Sequence of chain 1.A:
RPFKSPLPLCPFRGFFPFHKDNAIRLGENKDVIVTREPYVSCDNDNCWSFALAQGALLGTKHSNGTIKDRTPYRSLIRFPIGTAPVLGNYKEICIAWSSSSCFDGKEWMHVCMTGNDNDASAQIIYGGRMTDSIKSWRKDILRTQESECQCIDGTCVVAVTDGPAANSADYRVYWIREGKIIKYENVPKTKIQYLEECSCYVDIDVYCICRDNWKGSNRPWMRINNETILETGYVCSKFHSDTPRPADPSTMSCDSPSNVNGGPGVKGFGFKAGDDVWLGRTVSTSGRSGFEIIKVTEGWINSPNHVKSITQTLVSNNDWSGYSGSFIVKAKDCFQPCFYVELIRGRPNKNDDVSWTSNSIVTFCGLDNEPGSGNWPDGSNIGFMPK

This protein binds this small molecule.
Small molecule (SMILES): CC(=O)N[C@H]1[C@H](O[C@H]2[C@H](O)[C@@H](NC(C)=O)CO[C@@H]2CO[C@@H]2O[C@@H](C)[C@@H](O)[C@@H](O)[C@@H]2O)O[C@H](CO)[C@@H](O)[C@@H]1O

Sequence of chain 4.A:
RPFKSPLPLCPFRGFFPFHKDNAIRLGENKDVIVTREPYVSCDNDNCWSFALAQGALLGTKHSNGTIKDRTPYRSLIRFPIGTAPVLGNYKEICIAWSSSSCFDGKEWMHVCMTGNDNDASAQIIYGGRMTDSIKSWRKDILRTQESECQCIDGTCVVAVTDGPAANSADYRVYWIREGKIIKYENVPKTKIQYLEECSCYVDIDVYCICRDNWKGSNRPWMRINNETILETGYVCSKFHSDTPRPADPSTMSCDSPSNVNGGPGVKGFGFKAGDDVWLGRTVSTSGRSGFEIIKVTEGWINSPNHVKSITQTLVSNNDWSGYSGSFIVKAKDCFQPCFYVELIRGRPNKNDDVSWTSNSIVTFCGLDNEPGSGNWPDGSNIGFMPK

Binding-site contacts:
Ligand atom O5 contacts residue ASN64 of chain 1.A at 2.4 Å (h-bond).
Ligand atom O3 contacts residue PHE384 of chain 4.A at 3.8 Å.
Ligand atom O7 contacts residue ASN64 of chain 1.A at 3.6 Å.
Ligand atom C2 contacts residue ASN64 of chain 1.A at 2.4 Å.
Ligand atom O4 contacts residue ASN381 of chain 4.A at 4.5 Å.
Ligand atom C3 contacts residue ASN64 of chain 1.A at 3.7 Å.
Ligand atom C1 contacts residue SER355 of chain 1.A at 4.1 Å.
Ligand atom C8 contacts residue SER355 of chain 1.A at 3.9 Å.
Ligand atom C3 contacts residue PHE384 of chain 4.A at 4.3 Å (hydrophobic).
Ligand atom C7 contacts residue SER355 of chain 1.A at 4.0 Å.
Ligand atom N2 contacts residue ASN64 of chain 1.A at 2.8 Å (h-bond).
Ligand atom C4 contacts residue PHE384 of chain 4.A at 4.3 Å (hydrophobic).
Ligand atom C8 contacts residue LYS387 of chain 1.A at 3.7 Å.
Ligand atom C1 contacts residue ASN64 of chain 1.A at 1.4 Å.
Ligand atom C4 contacts residue ASN64 of chain 1.A at 4.2 Å.
Ligand atom C4 contacts residue ASN381 of chain 4.A at 4.5 Å.
Ligand atom N2 contacts residue SER355 of chain 1.A at 3.7 Å.
Ligand atom C5 contacts residue ASN64 of chain 1.A at 3.6 Å.
Ligand atom C7 contacts residue ASN64 of chain 1.A at 3.4 Å.